A protein and the small-molecule ligand that binds it are described below.
Small molecule (SMILES): CN1[C@@H]2CC[C@H]1CC(OC(=O)c1c[nH]c3ncccc13)C2

Binding-site contacts:
Ligand atom N14 contacts residue GLU85 of chain 1.A at 4.0 Å.
Ligand atom O4 contacts residue LEU84 of chain 1.A at 3.9 Å.
Ligand atom C15 contacts residue CYS87 of chain 1.A at 4.0 Å (hydrophobic).
Ligand atom C7 contacts residue GLU134 of chain 1.A at 3.5 Å.
Ligand atom C2 contacts residue ASP148 of chain 1.A at 3.8 Å.
Ligand atom N10 contacts residue GLU85 of chain 1.A at 2.6 Å (salt-bridge).
Ligand atom C13 contacts residue LEU15 of chain 1.A at 3.7 Å (hydrophobic).
Ligand atom C1 contacts residue GLU134 of chain 1.A at 3.9 Å.
Ligand atom C1 contacts residue ASN135 of chain 1.A at 3.4 Å.
Ligand atom C1 contacts residue SER147 of chain 1.A at 3.5 Å.
Ligand atom C5 contacts residue GLU91 of chain 1.A at 4.0 Å.
Ligand atom N14 contacts residue LEU15 of chain 1.A at 4.0 Å.
Ligand atom C11 contacts residue LEU137 of chain 1.A at 3.9 Å (hydrophobic).
Ligand atom C11 contacts residue ALA36 of chain 1.A at 3.7 Å (hydrophobic).
Ligand atom C16 contacts residue LEU137 of chain 1.A at 3.3 Å (hydrophobic).
Ligand atom O3 contacts residue VAL23 of chain 1.A at 3.7 Å.
Ligand atom C15 contacts residue GLU85 of chain 1.A at 3.7 Å.
Ligand atom C12 contacts residue LEU137 of chain 1.A at 3.6 Å (hydrophobic).
Ligand atom C8 contacts residue GLU91 of chain 1.A at 4.0 Å.
Ligand atom C13 contacts residue CYS87 of chain 1.A at 3.3 Å (hydrophobic).
Ligand atom C8 contacts residue ASN135 of chain 1.A at 3.3 Å.
Ligand atom N14 contacts residue LEU137 of chain 1.A at 3.9 Å.
Ligand atom C3 contacts residue VAL23 of chain 1.A at 3.6 Å (hydrophobic).
Ligand atom N10 contacts residue LEU137 of chain 1.A at 3.8 Å.
Ligand atom N14 contacts residue CYS87 of chain 1.A at 3.0 Å (h-bond).
Ligand atom C13 contacts residue TYR86 of chain 1.A at 4.0 Å (hydrophobic).
Ligand atom C18 contacts residue LEU15 of chain 1.A at 3.9 Å (hydrophobic).
Ligand atom C17 contacts residue LEU137 of chain 1.A at 3.6 Å (hydrophobic).
Ligand atom C7 contacts residue SER147 of chain 1.A at 3.6 Å.
Ligand atom C11 contacts residue GLU85 of chain 1.A at 3.6 Å.
Ligand atom C15 contacts residue ALA36 of chain 1.A at 3.6 Å (hydrophobic).
Ligand atom N14 contacts residue TYR86 of chain 1.A at 3.8 Å.
Ligand atom N1 contacts residue ASN135 of chain 1.A at 3.8 Å.
Ligand atom C7 contacts residue LEU137 of chain 1.A at 3.6 Å (hydrophobic).
Ligand atom C4 contacts residue VAL23 of chain 1.A at 3.6 Å (hydrophobic).
Ligand atom N10 contacts residue ALA36 of chain 1.A at 3.3 Å.
Ligand atom C2 contacts residue SER147 of chain 1.A at 3.6 Å.
Ligand atom C15 contacts residue LEU137 of chain 1.A at 3.5 Å (hydrophobic).
Ligand atom C6 contacts residue GLU91 of chain 1.A at 3.3 Å.
Ligand atom C8 contacts residue GLU134 of chain 1.A at 3.4 Å.

Sequence of chain 1.A:
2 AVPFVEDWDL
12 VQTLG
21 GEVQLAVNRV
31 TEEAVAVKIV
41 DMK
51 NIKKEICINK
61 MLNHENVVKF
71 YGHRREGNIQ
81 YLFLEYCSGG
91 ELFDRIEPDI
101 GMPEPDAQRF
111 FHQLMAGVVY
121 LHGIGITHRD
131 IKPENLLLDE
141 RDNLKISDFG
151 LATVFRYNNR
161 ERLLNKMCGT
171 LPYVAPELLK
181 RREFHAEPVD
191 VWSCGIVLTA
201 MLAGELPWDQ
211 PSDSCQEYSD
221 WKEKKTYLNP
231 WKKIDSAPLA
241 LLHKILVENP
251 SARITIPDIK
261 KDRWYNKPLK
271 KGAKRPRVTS